This protein binds this small molecule.
Small molecule (SMILES): C=CC(=O)N1CCC[C@@H](n2nc(-c3ccc(Oc4ccccc4)cc3)c3c(N)ncnc32)C1

Binding-site contacts:
Ligand atom NBF contacts residue PHE95 of chain 1.A at 3.4 Å.
Ligand atom CAG contacts residue TYR7 of chain 1.A at 3.6 Å (hydrophobic).
Ligand atom CAF contacts residue PHE95 of chain 1.A at 3.7 Å (hydrophobic).
Ligand atom CAK contacts residue DMS1 of chain 1.K at 3.5 Å.
Ligand atom CBB contacts residue PHE95 of chain 1.A at 3.6 Å (hydrophobic).
Ligand atom CAP contacts residue TRP37 of chain 1.A at 3.8 Å (hydrophobic).
Ligand atom CAZ contacts residue DMS1 of chain 1.K at 3.8 Å.
Ligand atom CAA contacts residue ILE19 of chain 1.A at 3.6 Å (hydrophobic).
Ligand atom CAK contacts residue PHE95 of chain 1.A at 3.8 Å (hydrophobic).
Ligand atom C4 contacts residue PHE95 of chain 1.A at 3.3 Å (hydrophobic).
Ligand atom CAP contacts residue PHE95 of chain 1.A at 3.9 Å (hydrophobic).
Ligand atom CAD contacts residue ILE19 of chain 1.A at 3.8 Å (hydrophobic).
Ligand atom CAG contacts residue LEU8 of chain 1.A at 3.6 Å (hydrophobic).
Ligand atom CAN contacts residue ILE19 of chain 1.A at 3.7 Å (hydrophobic).
Ligand atom CAE contacts residue TYR7 of chain 1.A at 3.5 Å (hydrophobic).
Ligand atom C5 contacts residue PHE95 of chain 1.A at 3.4 Å (hydrophobic).
Ligand atom NAB contacts residue PHE88 of chain 1.A at 3.7 Å.
Ligand atom CAF contacts residue THR87 of chain 1.A at 3.7 Å.
Ligand atom OAV contacts residue LEU22 of chain 1.A at 3.8 Å.
Ligand atom N3 contacts residue PHE95 of chain 1.A at 3.6 Å.
Ligand atom OAC contacts residue ILE19 of chain 1.A at 3.6 Å.
Ligand atom CAJ contacts residue DMS1 of chain 1.K at 3.8 Å.
Ligand atom CAF contacts residue GLY86 of chain 1.A at 3.7 Å.
Ligand atom CAE contacts residue GLY86 of chain 1.A at 3.8 Å.
Ligand atom C6 contacts residue PHE95 of chain 1.A at 3.6 Å (hydrophobic).
Ligand atom CAJ contacts residue LEU8 of chain 1.A at 3.9 Å (hydrophobic).
Ligand atom CAO contacts residue TRP37 of chain 1.A at 3.6 Å (hydrophobic).
Ligand atom C6 contacts residue DMS1 of chain 1.K at 3.8 Å.
Ligand atom CAM contacts residue DMS1 of chain 1.K at 3.5 Å.
Ligand atom CAO contacts residue MET39 of chain 1.A at 3.6 Å (hydrophobic).
Ligand atom CAF contacts residue PHE88 of chain 1.A at 3.8 Å (hydrophobic).
Ligand atom NAB contacts residue DMS1 of chain 1.K at 2.7 Å (h-bond).
Ligand atom CAE contacts residue LEU8 of chain 1.A at 3.7 Å (hydrophobic).
Ligand atom CAM contacts residue PHE95 of chain 1.A at 3.5 Å (hydrophobic).
Ligand atom CAQ contacts residue ASN24 of chain 1.A at 3.5 Å.
Ligand atom NAU contacts residue PHE95 of chain 1.A at 3.4 Å.
Ligand atom CAE contacts residue THR87 of chain 1.A at 3.6 Å.
Ligand atom CAF contacts residue ALA97 of chain 1.A at 3.9 Å (hydrophobic).
Ligand atom CAQ contacts residue MET39 of chain 1.A at 3.8 Å (hydrophobic).
Ligand atom CAD contacts residue MET39 of chain 1.A at 3.7 Å (hydrophobic).

Sequence of chain 1.A:
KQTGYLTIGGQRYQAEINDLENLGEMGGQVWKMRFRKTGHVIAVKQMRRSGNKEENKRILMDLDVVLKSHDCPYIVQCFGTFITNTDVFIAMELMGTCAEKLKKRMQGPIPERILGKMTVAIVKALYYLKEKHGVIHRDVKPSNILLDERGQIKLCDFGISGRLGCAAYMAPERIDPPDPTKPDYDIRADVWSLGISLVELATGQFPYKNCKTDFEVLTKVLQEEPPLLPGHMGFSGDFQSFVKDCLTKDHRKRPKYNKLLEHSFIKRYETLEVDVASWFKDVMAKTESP